Binding-site contacts:
Ligand atom C3 contacts residue SER104 of chain 1.A at 4.1 Å.
Ligand atom O3 contacts residue ASP125 of chain 1.A at 3.5 Å (salt-bridge).
Ligand atom C9 contacts residue TYR108 of chain 1.A at 3.9 Å (hydrophobic).
Ligand atom C contacts residue ARG105 of chain 1.A at 4.2 Å.
Ligand atom C3 contacts residue MET23 of chain 1.A at 4.2 Å (hydrophobic).
Ligand atom C4 contacts residue HIS124 of chain 1.A at 3.7 Å.
Ligand atom C1 contacts residue TYR108 of chain 1.A at 3.7 Å (hydrophobic).
Ligand atom C2 contacts residue HIS124 of chain 1.A at 3.9 Å.
Ligand atom C7 contacts residue HIS124 of chain 1.A at 4.3 Å.
Ligand atom C11 contacts residue ARG123 of chain 1.A at 3.5 Å.
Ligand atom C3 contacts residue HIS124 of chain 1.A at 3.7 Å.
Ligand atom C7 contacts residue ARG123 of chain 1.A at 3.4 Å.
Ligand atom C10 contacts residue ARG123 of chain 1.A at 4.1 Å.
Ligand atom F contacts residue HIS124 of chain 1.A at 4.1 Å.
Ligand atom O3 contacts residue ARG123 of chain 1.A at 2.8 Å (salt-bridge).
Ligand atom O1 contacts residue GLU117 of chain 1.A at 3.3 Å (salt-bridge).
Ligand atom F contacts residue SER104 of chain 1.A at 2.6 Å.
Ligand atom F contacts residue ILE26 of chain 1.A at 3.8 Å.
Ligand atom O contacts residue TYR108 of chain 1.A at 3.9 Å.
Ligand atom C9 contacts residue ARG123 of chain 1.A at 3.9 Å.
Ligand atom C3 contacts residue ARG105 of chain 1.A at 3.8 Å.
Ligand atom C2 contacts residue ARG105 of chain 1.A at 3.7 Å.
Ligand atom C5 contacts residue HIS124 of chain 1.A at 3.9 Å.
Ligand atom N1 contacts residue TYR108 of chain 1.A at 4.1 Å.
Ligand atom O1 contacts residue TYR108 of chain 1.A at 2.7 Å (h-bond).
Ligand atom C2 contacts residue SER104 of chain 1.A at 3.7 Å.
Ligand atom O1 contacts residue ARG123 of chain 1.A at 3.3 Å (salt-bridge).
Ligand atom C5 contacts residue ARG105 of chain 1.A at 3.7 Å.
Ligand atom C3 contacts residue GLU101 of chain 1.A at 4.3 Å.
Ligand atom C11 contacts residue HIS124 of chain 1.A at 4.3 Å.
Ligand atom C contacts residue TYR108 of chain 1.A at 4.1 Å (hydrophobic).
Ligand atom C contacts residue HIS124 of chain 1.A at 3.8 Å.
Ligand atom C4 contacts residue ARG105 of chain 1.A at 3.8 Å.
Ligand atom C1 contacts residue ARG105 of chain 1.A at 3.9 Å.
Ligand atom C1 contacts residue HIS124 of chain 1.A at 3.8 Å.
Ligand atom C6 contacts residue ARG105 of chain 1.A at 3.6 Å.
Ligand atom F contacts residue MET23 of chain 1.A at 4.0 Å.
Ligand atom F contacts residue ARG105 of chain 1.A at 3.5 Å.
Ligand atom C8 contacts residue ARG123 of chain 1.A at 3.2 Å.
Ligand atom C10 contacts residue TYR108 of chain 1.A at 3.2 Å (hydrophobic).

Sequence of chain 1.A:
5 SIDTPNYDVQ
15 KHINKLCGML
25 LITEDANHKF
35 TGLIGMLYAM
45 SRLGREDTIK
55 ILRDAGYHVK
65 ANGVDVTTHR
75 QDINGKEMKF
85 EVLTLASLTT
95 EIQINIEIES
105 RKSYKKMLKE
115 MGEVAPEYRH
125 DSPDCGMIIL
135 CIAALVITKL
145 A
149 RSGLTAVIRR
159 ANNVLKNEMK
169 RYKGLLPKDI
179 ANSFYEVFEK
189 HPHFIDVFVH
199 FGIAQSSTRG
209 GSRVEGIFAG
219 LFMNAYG

The protein below binds the small molecule below.
Small molecule (SMILES): O=C(O)c1cc(C(=O)O)n(Cc2ccc(F)cc2)n1